Sequence of chain 1.B:
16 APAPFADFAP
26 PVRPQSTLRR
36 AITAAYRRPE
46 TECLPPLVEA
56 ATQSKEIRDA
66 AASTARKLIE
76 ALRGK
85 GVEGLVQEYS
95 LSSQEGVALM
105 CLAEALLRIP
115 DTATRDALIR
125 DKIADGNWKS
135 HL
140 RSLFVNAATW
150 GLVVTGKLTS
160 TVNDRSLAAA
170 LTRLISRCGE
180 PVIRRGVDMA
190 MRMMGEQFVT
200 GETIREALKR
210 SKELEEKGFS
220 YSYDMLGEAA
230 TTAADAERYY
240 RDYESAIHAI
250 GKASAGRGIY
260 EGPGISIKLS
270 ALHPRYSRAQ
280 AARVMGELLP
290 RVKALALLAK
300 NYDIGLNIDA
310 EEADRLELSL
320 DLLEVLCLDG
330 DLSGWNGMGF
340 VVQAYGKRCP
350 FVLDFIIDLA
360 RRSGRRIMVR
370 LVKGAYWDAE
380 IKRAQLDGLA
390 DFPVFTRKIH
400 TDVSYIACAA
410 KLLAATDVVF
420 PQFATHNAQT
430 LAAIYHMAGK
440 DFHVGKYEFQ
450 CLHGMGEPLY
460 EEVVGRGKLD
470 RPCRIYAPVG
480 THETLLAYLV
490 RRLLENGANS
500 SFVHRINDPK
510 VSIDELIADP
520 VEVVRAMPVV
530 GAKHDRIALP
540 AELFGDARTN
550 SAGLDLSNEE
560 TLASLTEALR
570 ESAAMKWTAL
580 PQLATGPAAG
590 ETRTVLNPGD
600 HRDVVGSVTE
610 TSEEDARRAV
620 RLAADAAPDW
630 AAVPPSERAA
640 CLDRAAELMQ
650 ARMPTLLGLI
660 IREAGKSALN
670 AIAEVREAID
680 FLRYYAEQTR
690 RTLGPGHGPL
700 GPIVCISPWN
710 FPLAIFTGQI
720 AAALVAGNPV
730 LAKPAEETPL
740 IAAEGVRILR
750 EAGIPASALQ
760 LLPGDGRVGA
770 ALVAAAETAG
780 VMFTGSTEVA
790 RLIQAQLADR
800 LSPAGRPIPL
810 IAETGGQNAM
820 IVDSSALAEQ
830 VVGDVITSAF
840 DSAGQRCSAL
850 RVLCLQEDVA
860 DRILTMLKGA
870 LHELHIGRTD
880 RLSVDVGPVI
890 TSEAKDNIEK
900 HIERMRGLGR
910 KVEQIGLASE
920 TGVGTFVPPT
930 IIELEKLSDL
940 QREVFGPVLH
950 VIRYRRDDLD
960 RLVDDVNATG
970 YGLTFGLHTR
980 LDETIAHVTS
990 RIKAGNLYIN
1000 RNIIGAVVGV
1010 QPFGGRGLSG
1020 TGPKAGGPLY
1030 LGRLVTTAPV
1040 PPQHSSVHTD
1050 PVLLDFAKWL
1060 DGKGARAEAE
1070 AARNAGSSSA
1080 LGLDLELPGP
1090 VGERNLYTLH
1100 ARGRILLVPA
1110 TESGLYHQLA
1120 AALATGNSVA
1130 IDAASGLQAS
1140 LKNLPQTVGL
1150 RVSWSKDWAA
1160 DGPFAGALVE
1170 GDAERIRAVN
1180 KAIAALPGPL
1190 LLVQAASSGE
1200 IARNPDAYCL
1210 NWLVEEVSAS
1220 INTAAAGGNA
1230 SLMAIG

A protein and the small-molecule ligand that binds it are described below.
Small molecule (SMILES): O=C(O)[C@H]1C[C@H](O)CN1

Binding-site contacts:
Ligand atom CG contacts residue ILE714 of chain 1.B at 4.1 Å (hydrophobic).
Ligand atom CD contacts residue GLU676 of chain 1.B at 3.3 Å.
Ligand atom N contacts residue PHE710 of chain 1.B at 3.4 Å.
Ligand atom C contacts residue PHE710 of chain 1.B at 4.4 Å (hydrophobic).
Ligand atom N contacts residue GLU676 of chain 1.B at 2.8 Å (salt-bridge).
Ligand atom O09 contacts residue ILE714 of chain 1.B at 4.2 Å.
Ligand atom CD contacts residue ILE714 of chain 1.B at 4.0 Å (hydrophobic).
Ligand atom CA contacts residue PHE710 of chain 1.B at 4.5 Å (hydrophobic).
Ligand atom O contacts residue PHE710 of chain 1.B at 3.4 Å.
Ligand atom CA contacts residue ALA1005 of chain 1.B at 3.8 Å (hydrophobic).
Ligand atom CB contacts residue ALA1005 of chain 1.B at 4.2 Å (hydrophobic).
Ligand atom CA contacts residue GLU676 of chain 1.B at 3.6 Å.
Ligand atom O contacts residue ARG845 of chain 1.B at 3.1 Å (salt-bridge).
Ligand atom O contacts residue SER847 of chain 1.B at 3.0 Å (h-bond).
Ligand atom C contacts residue ARG845 of chain 1.B at 3.9 Å.
Ligand atom OXT contacts residue ALA1005 of chain 1.B at 2.9 Å (h-bond).
Ligand atom OXT contacts residue PHE1012 of chain 1.B at 3.9 Å.
Ligand atom OXT contacts residue SER847 of chain 1.B at 3.3 Å (h-bond).
Ligand atom OXT contacts residue ILE1003 of chain 1.B at 3.8 Å.
Ligand atom CA contacts residue GLY1004 of chain 1.B at 4.5 Å.
Ligand atom O contacts residue GLY1004 of chain 1.B at 3.8 Å.
Ligand atom O09 contacts residue PHE1012 of chain 1.B at 4.4 Å.
Ligand atom CB contacts residue GLU676 of chain 1.B at 4.4 Å.
Ligand atom C contacts residue GLY1004 of chain 1.B at 3.5 Å.
Ligand atom O09 contacts residue GLU676 of chain 1.B at 2.5 Å (salt-bridge).
Ligand atom CG contacts residue GLU676 of chain 1.B at 3.4 Å.
Ligand atom OXT contacts residue GLY1004 of chain 1.B at 3.0 Å (h-bond).
Ligand atom O09 contacts residue PHE680 of chain 1.B at 4.0 Å.
Ligand atom N contacts residue ARG845 of chain 1.B at 4.4 Å.
Ligand atom C contacts residue SER847 of chain 1.B at 3.4 Å.
Ligand atom C contacts residue ALA1005 of chain 1.B at 3.6 Å (hydrophobic).
Ligand atom CB contacts residue PHE1012 of chain 1.B at 3.5 Å (hydrophobic).
Ligand atom CG contacts residue PHE1012 of chain 1.B at 3.8 Å (hydrophobic).
Ligand atom CD contacts residue PHE710 of chain 1.B at 3.5 Å (hydrophobic).